Binding-site contacts:
Ligand atom C3 contacts residue ASN7 of chain 1.B at 3.7 Å.
Ligand atom O5 contacts residue ASN7 of chain 1.B at 2.4 Å (h-bond).
Ligand atom O7 contacts residue ASN7 of chain 1.B at 4.4 Å.
Ligand atom N2 contacts residue ASN7 of chain 1.B at 3.3 Å (h-bond).
Ligand atom C8 contacts residue THR6 of chain 1.B at 3.7 Å.
Ligand atom C5 contacts residue ASN7 of chain 1.B at 3.1 Å.
Ligand atom C7 contacts residue ASN7 of chain 1.B at 4.2 Å.
Ligand atom O6 contacts residue ASN7 of chain 1.B at 2.9 Å (h-bond).
Ligand atom C4 contacts residue ASN7 of chain 1.B at 3.8 Å.
Ligand atom C1 contacts residue ASN7 of chain 1.B at 1.4 Å.
Ligand atom C6 contacts residue ASN7 of chain 1.B at 2.8 Å.
Ligand atom N2 contacts residue THR6 of chain 1.B at 4.4 Å.
Ligand atom C2 contacts residue ASN7 of chain 1.B at 2.5 Å.

Sequence of chain 1.B:
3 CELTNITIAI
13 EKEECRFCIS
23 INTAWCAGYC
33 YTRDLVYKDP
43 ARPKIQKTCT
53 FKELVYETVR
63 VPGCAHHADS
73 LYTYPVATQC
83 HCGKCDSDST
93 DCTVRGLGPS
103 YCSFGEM

A protein and the small-molecule ligand that binds it are described below.
Small molecule (SMILES): CC(=O)N[C@H]1[C@H](O[C@H]2[C@H](O)[C@@H](NC(C)=O)CO[C@@H]2CO)O[C@H](CO)[C@@H](O)[C@@H]1O